The protein below binds the small molecule below.
Small molecule (SMILES): Oc1nc(Cl)c(Cl)cc1Cl

Sequence of chain 1.B:
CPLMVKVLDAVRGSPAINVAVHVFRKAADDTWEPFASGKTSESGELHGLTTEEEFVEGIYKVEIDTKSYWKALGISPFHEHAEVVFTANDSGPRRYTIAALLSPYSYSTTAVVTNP

Binding-site contacts:
Ligand atom CL9 contacts residue VAL121 of chain 1.B at 3.3 Å.
Ligand atom C06 contacts residue F4Z1 of chain 1.G at 4.1 Å.
Ligand atom C01 contacts residue LEU17 of chain 2.B at 4.2 Å (hydrophobic).
Ligand atom CL9 contacts residue F4Z1 of chain 2.F at 1.6 Å.
Ligand atom C01 contacts residue F4Z1 of chain 2.F at 0.3 Å.
Ligand atom C07 contacts residue F4Z1 of chain 2.G at 3.5 Å.
Ligand atom C01 contacts residue F4Z1 of chain 2.G at 3.1 Å.
Ligand atom C02 contacts residue LYS15 of chain 2.B at 3.9 Å.
Ligand atom C01 contacts residue F4Z1 of chain 1.G at 3.2 Å.
Ligand atom CL9 contacts residue ALA108 of chain 1.B at 3.5 Å.
Ligand atom CL8 contacts residue F4Z1 of chain 2.F at 2.6 Å.
Ligand atom C07 contacts residue LEU17 of chain 2.B at 3.4 Å (hydrophobic).
Ligand atom C07 contacts residue F4Z1 of chain 1.G at 3.0 Å.
Ligand atom C06 contacts residue LEU17 of chain 2.B at 3.6 Å (hydrophobic).
Ligand atom CL1 contacts residue LYS15 of chain 1.B at 4.2 Å.
Ligand atom CL8 contacts residue LEU17 of chain 2.B at 3.0 Å.
Ligand atom C02 contacts residue F4Z1 of chain 2.F at 1.2 Å.
Ligand atom C03 contacts residue LYS15 of chain 1.B at 3.6 Å.
Ligand atom O04 contacts residue F4Z1 of chain 2.F at 0.3 Å (h-bond).
Ligand atom CL8 contacts residue F4Z1 of chain 2.G at 2.9 Å.
Ligand atom N05 contacts residue LYS15 of chain 1.B at 3.8 Å.
Ligand atom C03 contacts residue F4Z1 of chain 2.F at 0.5 Å.
Ligand atom CL8 contacts residue ALA108 of chain 1.B at 3.3 Å.
Ligand atom O04 contacts residue LYS15 of chain 2.B at 3.1 Å (salt-bridge).
Ligand atom CL8 contacts residue THR119 of chain 1.B at 3.7 Å.
Ligand atom CL8 contacts residue F4Z1 of chain 1.G at 2.1 Å.
Ligand atom CL9 contacts residue THR106 of chain 1.B at 3.8 Å.
Ligand atom CL9 contacts residue LEU17 of chain 2.B at 3.6 Å.
Ligand atom N05 contacts residue LYS15 of chain 2.B at 3.5 Å (salt-bridge).
Ligand atom C01 contacts residue LEU17 of chain 1.B at 4.2 Å (hydrophobic).
Ligand atom C07 contacts residue F4Z1 of chain 2.F at 1.2 Å.
Ligand atom C06 contacts residue F4Z1 of chain 2.F at 0.7 Å.
Ligand atom C07 contacts residue ALA108 of chain 1.B at 3.9 Å (hydrophobic).
Ligand atom O04 contacts residue LYS15 of chain 1.B at 2.9 Å (salt-bridge).
Ligand atom C06 contacts residue ALA108 of chain 1.B at 4.0 Å (hydrophobic).
Ligand atom C02 contacts residue LYS15 of chain 1.B at 4.1 Å.
Ligand atom CL1 contacts residue LEU17 of chain 1.B at 4.0 Å.
Ligand atom N05 contacts residue F4Z1 of chain 2.F at 1.0 Å.
Ligand atom CL1 contacts residue F4Z1 of chain 2.F at 0.7 Å.
Ligand atom C03 contacts residue LYS15 of chain 2.B at 3.5 Å.

Sequence of chain 2.B:
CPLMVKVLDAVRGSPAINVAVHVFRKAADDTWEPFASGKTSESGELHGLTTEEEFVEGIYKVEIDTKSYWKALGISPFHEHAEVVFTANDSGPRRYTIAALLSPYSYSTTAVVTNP